This protein binds this small molecule.
Small molecule (SMILES): CC(=O)N[C@H]1[C@H](O[C@H]2[C@H](O)[C@@H](NC(C)=O)CO[C@@H]2CO)O[C@H](CO)[C@@H](O)[C@@H]1O

Binding-site contacts:
Ligand atom O7 contacts residue VAL364 of chain 1.A at 3.2 Å.
Ligand atom C3 contacts residue ASN340 of chain 1.A at 3.7 Å.
Ligand atom C5 contacts residue ASP336 of chain 1.A at 3.1 Å.
Ligand atom O3 contacts residue TRP433 of chain 1.A at 4.3 Å.
Ligand atom C7 contacts residue ASN340 of chain 1.A at 4.3 Å.
Ligand atom O6 contacts residue LEU368 of chain 1.A at 3.2 Å.
Ligand atom C7 contacts residue VAL364 of chain 1.A at 4.3 Å (hydrophobic).
Ligand atom C1 contacts residue ASN340 of chain 1.A at 1.4 Å.
Ligand atom C4 contacts residue ASP336 of chain 1.A at 4.5 Å.
Ligand atom C4 contacts residue LEU368 of chain 1.A at 3.8 Å (hydrophobic).
Ligand atom C8 contacts residue ASN367 of chain 1.A at 3.3 Å.
Ligand atom C3 contacts residue LEU368 of chain 1.A at 4.0 Å (hydrophobic).
Ligand atom C7 contacts residue ASN367 of chain 1.A at 4.4 Å.
Ligand atom O6 contacts residue ASN367 of chain 1.A at 4.4 Å.
Ligand atom C6 contacts residue ASP336 of chain 1.A at 3.7 Å.
Ligand atom C6 contacts residue VAL364 of chain 1.A at 3.7 Å (hydrophobic).
Ligand atom O5 contacts residue ASN340 of chain 1.A at 2.4 Å (h-bond).
Ligand atom O6 contacts residue VAL364 of chain 1.A at 2.7 Å (h-bond).
Ligand atom C6 contacts residue LEU368 of chain 1.A at 3.5 Å (hydrophobic).
Ligand atom C5 contacts residue ASN340 of chain 1.A at 3.6 Å.
Ligand atom C2 contacts residue ASN340 of chain 1.A at 2.5 Å.
Ligand atom O3 contacts residue ASN340 of chain 1.A at 3.8 Å.
Ligand atom N2 contacts residue ASN340 of chain 1.A at 3.3 Å (h-bond).
Ligand atom C5 contacts residue LEU368 of chain 1.A at 4.2 Å (hydrophobic).
Ligand atom O3 contacts residue LEU368 of chain 1.A at 3.2 Å.
Ligand atom O5 contacts residue ASP336 of chain 1.A at 3.0 Å (salt-bridge).
Ligand atom O6 contacts residue LEU365 of chain 1.A at 4.4 Å.
Ligand atom C1 contacts residue ASP336 of chain 1.A at 3.2 Å.
Ligand atom C4 contacts residue ASN340 of chain 1.A at 4.2 Å.

Sequence of chain 1.A:
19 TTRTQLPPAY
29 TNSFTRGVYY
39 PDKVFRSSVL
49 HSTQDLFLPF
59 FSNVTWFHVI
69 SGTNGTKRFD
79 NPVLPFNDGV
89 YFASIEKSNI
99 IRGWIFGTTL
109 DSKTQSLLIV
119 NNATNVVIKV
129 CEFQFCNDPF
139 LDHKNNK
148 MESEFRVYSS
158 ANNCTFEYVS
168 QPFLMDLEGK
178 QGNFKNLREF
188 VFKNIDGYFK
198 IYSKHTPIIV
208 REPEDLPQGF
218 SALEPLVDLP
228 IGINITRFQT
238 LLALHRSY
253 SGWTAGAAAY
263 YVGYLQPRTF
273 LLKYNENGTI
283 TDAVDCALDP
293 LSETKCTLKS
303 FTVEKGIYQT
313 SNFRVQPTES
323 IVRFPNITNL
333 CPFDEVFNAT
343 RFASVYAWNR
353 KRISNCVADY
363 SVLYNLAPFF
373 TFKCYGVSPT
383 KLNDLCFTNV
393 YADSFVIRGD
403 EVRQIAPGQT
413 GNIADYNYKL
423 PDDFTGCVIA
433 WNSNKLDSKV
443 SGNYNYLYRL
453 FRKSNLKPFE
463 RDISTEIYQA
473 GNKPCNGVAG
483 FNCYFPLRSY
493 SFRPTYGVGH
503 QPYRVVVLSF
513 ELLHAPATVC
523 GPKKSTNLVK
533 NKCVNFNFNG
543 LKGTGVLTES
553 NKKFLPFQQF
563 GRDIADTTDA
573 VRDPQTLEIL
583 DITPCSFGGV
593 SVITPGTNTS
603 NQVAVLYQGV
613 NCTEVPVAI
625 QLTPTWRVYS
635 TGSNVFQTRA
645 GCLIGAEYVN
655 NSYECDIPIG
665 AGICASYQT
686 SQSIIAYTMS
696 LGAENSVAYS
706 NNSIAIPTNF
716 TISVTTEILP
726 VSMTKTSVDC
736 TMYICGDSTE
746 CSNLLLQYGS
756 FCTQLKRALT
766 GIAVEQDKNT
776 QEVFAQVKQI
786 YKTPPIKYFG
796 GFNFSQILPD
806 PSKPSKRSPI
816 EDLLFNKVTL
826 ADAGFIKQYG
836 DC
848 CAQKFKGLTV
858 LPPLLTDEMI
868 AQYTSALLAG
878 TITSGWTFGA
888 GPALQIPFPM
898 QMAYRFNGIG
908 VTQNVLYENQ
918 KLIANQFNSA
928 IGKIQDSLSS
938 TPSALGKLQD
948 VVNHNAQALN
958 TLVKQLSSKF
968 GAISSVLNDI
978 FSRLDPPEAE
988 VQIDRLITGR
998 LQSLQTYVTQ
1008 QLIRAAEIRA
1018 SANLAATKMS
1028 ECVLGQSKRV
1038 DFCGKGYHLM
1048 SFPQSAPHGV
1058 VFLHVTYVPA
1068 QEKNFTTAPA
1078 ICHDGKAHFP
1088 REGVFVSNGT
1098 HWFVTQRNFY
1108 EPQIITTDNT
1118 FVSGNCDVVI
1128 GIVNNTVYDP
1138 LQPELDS